Sequence of chain 2.A:
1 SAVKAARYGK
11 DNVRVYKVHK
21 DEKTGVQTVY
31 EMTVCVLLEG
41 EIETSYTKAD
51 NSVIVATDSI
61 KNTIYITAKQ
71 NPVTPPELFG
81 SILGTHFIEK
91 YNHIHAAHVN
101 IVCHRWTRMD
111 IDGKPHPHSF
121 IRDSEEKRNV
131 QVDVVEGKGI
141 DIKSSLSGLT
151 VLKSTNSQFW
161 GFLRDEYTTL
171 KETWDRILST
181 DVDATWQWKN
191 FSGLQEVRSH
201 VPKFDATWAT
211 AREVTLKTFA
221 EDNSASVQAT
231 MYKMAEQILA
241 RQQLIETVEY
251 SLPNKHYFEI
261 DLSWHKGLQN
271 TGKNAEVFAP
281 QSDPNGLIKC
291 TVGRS

Sequence of chain 1.A:
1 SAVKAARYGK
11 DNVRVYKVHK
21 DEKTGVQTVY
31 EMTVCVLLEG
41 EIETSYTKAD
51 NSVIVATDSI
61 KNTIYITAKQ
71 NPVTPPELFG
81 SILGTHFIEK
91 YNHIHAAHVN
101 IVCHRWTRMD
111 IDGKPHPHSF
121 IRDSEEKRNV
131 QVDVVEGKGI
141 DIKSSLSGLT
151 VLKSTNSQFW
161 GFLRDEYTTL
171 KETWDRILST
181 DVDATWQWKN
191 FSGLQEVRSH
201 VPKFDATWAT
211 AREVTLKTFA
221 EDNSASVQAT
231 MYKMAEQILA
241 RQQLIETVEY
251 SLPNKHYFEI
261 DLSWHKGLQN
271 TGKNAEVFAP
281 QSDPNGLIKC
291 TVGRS

The protein below binds the small molecule below.
Small molecule (SMILES): O=c1[nH]c(=O)c2nn[nH]c2[nH]1

Binding-site contacts:
Ligand atom N1 contacts residue GLN228 of chain 1.A at 3.0 Å (h-bond).
Ligand atom N8 contacts residue THR57 of chain 2.A at 3.2 Å (h-bond).
Ligand atom C2 contacts residue VAL227 of chain 1.A at 3.9 Å (hydrophobic).
Ligand atom N3 contacts residue ASN254 of chain 1.A at 3.3 Å (h-bond).
Ligand atom C2 contacts residue ASN254 of chain 1.A at 3.9 Å.
Ligand atom C6 contacts residue PHE159 of chain 1.A at 3.4 Å (hydrophobic).
Ligand atom O6 contacts residue PHE159 of chain 1.A at 4.0 Å.
Ligand atom N3 contacts residue PHE159 of chain 1.A at 3.7 Å.
Ligand atom O6 contacts residue THR57 of chain 2.A at 3.7 Å.
Ligand atom N8 contacts residue ASP58 of chain 2.A at 3.9 Å.
Ligand atom O2 contacts residue PHE159 of chain 1.A at 3.8 Å.
Ligand atom N1 contacts residue PHE159 of chain 1.A at 3.5 Å.
Ligand atom O6 contacts residue ILE54 of chain 2.A at 3.4 Å.
Ligand atom C6 contacts residue GLN228 of chain 1.A at 3.8 Å.
Ligand atom N7 contacts residue PHE159 of chain 1.A at 3.6 Å.
Ligand atom C5 contacts residue THR57 of chain 2.A at 3.8 Å.
Ligand atom C4 contacts residue ASN254 of chain 1.A at 3.8 Å.
Ligand atom C6 contacts residue THR57 of chain 2.A at 4.1 Å.
Ligand atom N9 contacts residue THR57 of chain 2.A at 3.9 Å.
Ligand atom N9 contacts residue PHE159 of chain 1.A at 3.4 Å.
Ligand atom O6 contacts residue TYR8 of chain 2.A at 3.6 Å.
Ligand atom N9 contacts residue LEU170 of chain 1.A at 3.8 Å.
Ligand atom C2 contacts residue PHE159 of chain 1.A at 3.5 Å (hydrophobic).
Ligand atom N7 contacts residue THR57 of chain 2.A at 2.9 Å (h-bond).
Ligand atom N8 contacts residue LEU170 of chain 1.A at 3.6 Å.
Ligand atom N7 contacts residue ALA56 of chain 2.A at 3.5 Å.
Ligand atom O2 contacts residue SER226 of chain 1.A at 3.6 Å.
Ligand atom N3 contacts residue ARG176 of chain 1.A at 3.0 Å (salt-bridge).
Ligand atom C5 contacts residue PHE159 of chain 1.A at 3.3 Å (hydrophobic).
Ligand atom N8 contacts residue PHE159 of chain 1.A at 3.6 Å.
Ligand atom C4 contacts residue ARG176 of chain 1.A at 3.8 Å.
Ligand atom O2 contacts residue VAL227 of chain 1.A at 2.8 Å (h-bond).
Ligand atom C4 contacts residue PHE159 of chain 1.A at 3.3 Å (hydrophobic).
Ligand atom O6 contacts residue GLN228 of chain 1.A at 3.0 Å (h-bond).
Ligand atom O2 contacts residue ARG176 of chain 1.A at 2.9 Å (salt-bridge).
Ligand atom O2 contacts residue GLN228 of chain 1.A at 3.9 Å.
Ligand atom C2 contacts residue ARG176 of chain 1.A at 3.6 Å.
Ligand atom C2 contacts residue GLN228 of chain 1.A at 3.9 Å.
Ligand atom N9 contacts residue ARG176 of chain 1.A at 3.9 Å.
Ligand atom N8 contacts residue ALA56 of chain 2.A at 3.8 Å.